The protein below binds the small molecule below.
Small molecule (SMILES): CC(=O)N[C@@H]1[C@@H](O)[C@H](O)[C@@H](CO)O[C@H]1O

Binding-site contacts:
Ligand atom C5 contacts residue ALA33 of chain 1.E at 4.0 Å (hydrophobic).
Ligand atom C6 contacts residue ALA33 of chain 1.E at 3.4 Å (hydrophobic).
Ligand atom O6 contacts residue THR34 of chain 1.E at 3.6 Å (h-bond).
Ligand atom C3 contacts residue ASN32 of chain 1.E at 3.9 Å.
Ligand atom O5 contacts residue ALA33 of chain 1.E at 3.7 Å.
Ligand atom C1 contacts residue ASN32 of chain 1.E at 1.4 Å.
Ligand atom O7 contacts residue ASN32 of chain 1.E at 4.4 Å.
Ligand atom N2 contacts residue ASN32 of chain 1.E at 2.9 Å (h-bond).
Ligand atom O5 contacts residue ASN32 of chain 1.E at 2.4 Å (h-bond).
Ligand atom C5 contacts residue ASN32 of chain 1.E at 3.4 Å.
Ligand atom C6 contacts residue ASN32 of chain 1.E at 4.2 Å.
Ligand atom C4 contacts residue ASN32 of chain 1.E at 4.3 Å.
Ligand atom C2 contacts residue ASN32 of chain 1.E at 2.7 Å.
Ligand atom O6 contacts residue ALA33 of chain 1.E at 3.5 Å (h-bond).
Ligand atom C7 contacts residue ASN32 of chain 1.E at 3.8 Å.

Sequence of chain 1.E:
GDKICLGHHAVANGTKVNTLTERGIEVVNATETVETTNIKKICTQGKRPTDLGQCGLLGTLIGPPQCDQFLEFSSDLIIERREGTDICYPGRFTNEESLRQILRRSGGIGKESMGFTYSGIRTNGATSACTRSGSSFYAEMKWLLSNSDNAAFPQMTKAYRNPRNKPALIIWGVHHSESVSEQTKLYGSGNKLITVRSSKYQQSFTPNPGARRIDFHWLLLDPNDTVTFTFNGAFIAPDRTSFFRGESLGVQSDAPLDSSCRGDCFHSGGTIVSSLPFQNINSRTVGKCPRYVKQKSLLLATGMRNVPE